Sequence of chain 23.F:
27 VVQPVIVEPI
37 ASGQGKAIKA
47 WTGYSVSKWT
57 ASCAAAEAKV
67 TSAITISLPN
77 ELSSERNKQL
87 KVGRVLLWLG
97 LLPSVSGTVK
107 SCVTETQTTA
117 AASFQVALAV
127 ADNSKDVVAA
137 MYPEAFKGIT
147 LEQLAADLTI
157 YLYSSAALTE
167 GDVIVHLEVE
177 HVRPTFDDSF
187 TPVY

Binding-site contacts:
Ligand atom C2' contacts residue GLU140 of chain 2.E at 3.5 Å.
Ligand atom N9 contacts residue TRP47 of chain 2.E at 4.0 Å.
Ligand atom N3 contacts residue TRP47 of chain 2.E at 3.9 Å.
Ligand atom C6 contacts residue TRP47 of chain 2.E at 3.9 Å (hydrophobic).
Ligand atom N7 contacts residue LYS143 of chain 2.E at 3.7 Å.
Ligand atom O2' contacts residue GLU140 of chain 2.E at 3.0 Å (salt-bridge).
Ligand atom O4' contacts residue LYS143 of chain 2.E at 4.2 Å.
Ligand atom C1' contacts residue TRP47 of chain 2.E at 4.3 Å (hydrophobic).
Ligand atom C1' contacts residue GLU140 of chain 2.E at 3.2 Å.
Ligand atom N6 contacts residue TRP47 of chain 2.E at 4.2 Å.
Ligand atom C8 contacts residue GLU140 of chain 2.E at 4.1 Å.
Ligand atom C8 contacts residue TRP47 of chain 2.E at 4.0 Å (hydrophobic).
Ligand atom N7 contacts residue TRP47 of chain 2.E at 4.0 Å.
Ligand atom N9 contacts residue LYS143 of chain 2.E at 3.8 Å.
Ligand atom C8 contacts residue LYS143 of chain 2.E at 2.8 Å.
Ligand atom O4' contacts residue TRP47 of chain 2.E at 4.0 Å.
Ligand atom O4' contacts residue GLU140 of chain 2.E at 4.1 Å.
Ligand atom OP1 contacts residue LYS45 of chain 23.F at 4.3 Å.
Ligand atom C2 contacts residue TRP47 of chain 2.E at 3.8 Å (hydrophobic).
Ligand atom N1 contacts residue TRP47 of chain 2.E at 3.8 Å.
Ligand atom C4 contacts residue TRP47 of chain 2.E at 3.9 Å (hydrophobic).
Ligand atom C1' contacts residue LYS143 of chain 2.E at 4.0 Å.
Ligand atom C5 contacts residue TRP47 of chain 2.E at 4.0 Å (hydrophobic).
Ligand atom N9 contacts residue GLU140 of chain 2.E at 4.1 Å.
Ligand atom C2' contacts residue LYS143 of chain 2.E at 4.5 Å.

Sequence of chain 2.E:
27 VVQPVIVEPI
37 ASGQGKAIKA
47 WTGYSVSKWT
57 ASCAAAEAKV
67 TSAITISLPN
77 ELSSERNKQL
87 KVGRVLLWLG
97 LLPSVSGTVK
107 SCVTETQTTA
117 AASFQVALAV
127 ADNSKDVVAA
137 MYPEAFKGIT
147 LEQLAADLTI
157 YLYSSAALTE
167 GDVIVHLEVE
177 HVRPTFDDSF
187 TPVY

The small molecule below binds the protein below.
Small molecule (SMILES): Nc1ncnc2c1ncn2[C@@H]1O[C@H](COP(=O)=O)[C@@H](O[P](=O)(O)OC[C@H]2O[C@@H](n3ccc(=O)[nH]c3=O)[C@H](O)[C@@H]2O)[C@H]1O